Sequence of chain 1.E:
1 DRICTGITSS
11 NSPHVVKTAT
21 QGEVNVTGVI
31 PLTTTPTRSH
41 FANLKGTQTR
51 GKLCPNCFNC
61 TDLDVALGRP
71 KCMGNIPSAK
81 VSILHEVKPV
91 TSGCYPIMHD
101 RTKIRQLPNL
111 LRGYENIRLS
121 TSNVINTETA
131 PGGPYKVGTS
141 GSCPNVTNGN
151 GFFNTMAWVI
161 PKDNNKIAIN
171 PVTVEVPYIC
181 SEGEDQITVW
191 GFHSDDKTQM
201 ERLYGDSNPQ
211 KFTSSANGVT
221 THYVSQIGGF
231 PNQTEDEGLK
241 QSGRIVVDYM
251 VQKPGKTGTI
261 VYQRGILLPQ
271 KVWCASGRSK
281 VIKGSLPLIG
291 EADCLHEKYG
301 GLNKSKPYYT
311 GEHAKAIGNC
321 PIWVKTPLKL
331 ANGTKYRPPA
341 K

Binding-site contacts:
Ligand atom C8 contacts residue ASN303 of chain 1.E at 4.4 Å.
Ligand atom N2 contacts residue ASN303 of chain 1.E at 3.0 Å (h-bond).
Ligand atom C8 contacts residue LEU302 of chain 1.E at 4.2 Å (hydrophobic).
Ligand atom C5 contacts residue ASN303 of chain 1.E at 3.6 Å.
Ligand atom C8 contacts residue GLU291 of chain 1.E at 4.2 Å.
Ligand atom O7 contacts residue ASN303 of chain 1.E at 2.9 Å (h-bond).
Ligand atom C3 contacts residue GLU291 of chain 1.E at 3.7 Å.
Ligand atom C1 contacts residue ASN303 of chain 1.E at 1.4 Å.
Ligand atom C7 contacts residue ASN303 of chain 1.E at 3.1 Å.
Ligand atom C8 contacts residue GLY301 of chain 1.E at 3.7 Å.
Ligand atom C2 contacts residue ASN303 of chain 1.E at 2.5 Å.
Ligand atom C8 contacts residue SER39 of chain 1.E at 4.4 Å.
Ligand atom C1 contacts residue GLU291 of chain 1.E at 3.9 Å.
Ligand atom N2 contacts residue GLU291 of chain 1.E at 3.6 Å.
Ligand atom O5 contacts residue ASN303 of chain 1.E at 2.3 Å (h-bond).
Ligand atom O7 contacts residue GLU291 of chain 1.E at 4.3 Å.
Ligand atom C2 contacts residue GLU291 of chain 1.E at 3.9 Å.
Ligand atom C4 contacts residue ASN303 of chain 1.E at 4.2 Å.
Ligand atom C3 contacts residue ASN303 of chain 1.E at 3.8 Å.

The protein below binds the small molecule below.
Small molecule (SMILES): CC(=O)N[C@H]1[C@H](O[C@H]2[C@H](O)[C@@H](NC(C)=O)CO[C@@H]2CO)O[C@H](CO)[C@@H](O)[C@@H]1O